Binding-site contacts:
Ligand atom O7 contacts residue GLY623 of chain 1.C at 3.2 Å (h-bond).
Ligand atom C1 contacts residue ASN624 of chain 1.C at 1.4 Å.
Ligand atom C7 contacts residue TRP559 of chain 1.C at 4.3 Å (hydrophobic).
Ligand atom O6 contacts residue ASN624 of chain 1.C at 4.4 Å.
Ligand atom O7 contacts residue ASN624 of chain 1.C at 3.3 Å (h-bond).
Ligand atom C7 contacts residue GLY623 of chain 1.C at 3.7 Å.
Ligand atom C3 contacts residue ASN624 of chain 1.C at 3.9 Å.
Ligand atom C8 contacts residue ASN624 of chain 1.C at 4.5 Å.
Ligand atom C8 contacts residue GLY623 of chain 1.C at 3.6 Å.
Ligand atom C5 contacts residue ASN624 of chain 1.C at 3.8 Å.
Ligand atom C7 contacts residue ASN624 of chain 1.C at 3.3 Å.
Ligand atom C4 contacts residue ASN624 of chain 1.C at 4.3 Å.
Ligand atom C8 contacts residue TRP559 of chain 1.C at 4.0 Å (hydrophobic).
Ligand atom O5 contacts residue ASN624 of chain 1.C at 2.5 Å (h-bond).
Ligand atom O7 contacts residue TRP559 of chain 1.C at 3.9 Å.
Ligand atom C2 contacts residue ASN624 of chain 1.C at 2.5 Å.
Ligand atom N2 contacts residue ASN624 of chain 1.C at 3.0 Å (h-bond).

The small molecule below binds the protein below.
Small molecule (SMILES): CC(=O)N[C@@H]1[C@@H](O)[C@H](O)[C@@H](CO)O[C@H]1O

Sequence of chain 1.C:
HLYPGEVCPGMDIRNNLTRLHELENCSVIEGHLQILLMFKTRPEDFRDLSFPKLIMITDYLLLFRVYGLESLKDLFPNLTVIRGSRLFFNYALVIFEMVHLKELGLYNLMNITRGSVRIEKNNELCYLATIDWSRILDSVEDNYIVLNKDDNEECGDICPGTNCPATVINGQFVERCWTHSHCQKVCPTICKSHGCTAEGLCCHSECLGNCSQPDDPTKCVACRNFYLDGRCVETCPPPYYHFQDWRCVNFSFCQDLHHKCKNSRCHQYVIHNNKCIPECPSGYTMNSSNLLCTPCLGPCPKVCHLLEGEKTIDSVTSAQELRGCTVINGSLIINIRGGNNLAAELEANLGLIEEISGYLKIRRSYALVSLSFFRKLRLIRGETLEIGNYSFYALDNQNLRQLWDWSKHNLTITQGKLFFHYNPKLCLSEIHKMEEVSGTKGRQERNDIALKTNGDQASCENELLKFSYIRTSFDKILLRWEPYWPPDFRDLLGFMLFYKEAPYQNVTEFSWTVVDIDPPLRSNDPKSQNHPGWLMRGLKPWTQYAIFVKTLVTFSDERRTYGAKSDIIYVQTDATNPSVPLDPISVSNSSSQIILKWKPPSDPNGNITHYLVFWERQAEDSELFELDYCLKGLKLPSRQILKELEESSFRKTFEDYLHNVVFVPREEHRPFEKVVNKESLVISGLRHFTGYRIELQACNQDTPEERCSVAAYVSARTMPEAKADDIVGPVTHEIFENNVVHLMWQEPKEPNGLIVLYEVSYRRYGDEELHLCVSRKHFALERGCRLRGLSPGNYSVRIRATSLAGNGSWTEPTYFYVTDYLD